Binding-site contacts:
Ligand atom C8 contacts residue ASN255 of chain 1.I at 4.1 Å.
Ligand atom N2 contacts residue TYR250 of chain 1.I at 3.9 Å.
Ligand atom C8 contacts residue NAG1 of chain 1.Q at 3.6 Å.
Ligand atom O3 contacts residue NAG1 of chain 1.Q at 2.5 Å (h-bond).
Ligand atom C3 contacts residue ASN252 of chain 1.I at 3.8 Å.
Ligand atom C8 contacts residue NAG2 of chain 1.Q at 3.3 Å.
Ligand atom C3 contacts residue NAG1 of chain 1.Q at 3.2 Å.
Ligand atom C2 contacts residue ASP302 of chain 1.I at 3.5 Å.
Ligand atom C3 contacts residue ASP302 of chain 1.I at 3.6 Å.
Ligand atom C5 contacts residue SER254 of chain 1.I at 3.9 Å.
Ligand atom C8 contacts residue TYR250 of chain 1.I at 3.6 Å (hydrophobic).
Ligand atom O7 contacts residue TYR250 of chain 1.I at 2.4 Å (h-bond).
Ligand atom C2 contacts residue ASN252 of chain 1.I at 2.5 Å.
Ligand atom N2 contacts residue ASN252 of chain 1.I at 2.9 Å (h-bond).
Ligand atom N2 contacts residue NAG1 of chain 1.Q at 3.6 Å.
Ligand atom C6 contacts residue NAG2 of chain 1.Q at 3.5 Å.
Ligand atom C6 contacts residue ARG232 of chain 1.I at 3.9 Å.
Ligand atom O5 contacts residue NAG1 of chain 1.Q at 3.3 Å (h-bond).
Ligand atom O3 contacts residue NAG2 of chain 1.Q at 3.5 Å (h-bond).
Ligand atom O7 contacts residue ASN255 of chain 1.I at 3.8 Å.
Ligand atom O6 contacts residue GLU233 of chain 1.I at 4.0 Å.
Ligand atom O6 contacts residue ARG232 of chain 1.I at 4.0 Å.
Ligand atom C1 contacts residue ASP302 of chain 1.I at 3.3 Å.
Ligand atom O6 contacts residue ASN255 of chain 1.I at 3.0 Å (h-bond).
Ligand atom O5 contacts residue SER254 of chain 1.I at 4.0 Å.
Ligand atom O5 contacts residue ARG232 of chain 1.I at 3.2 Å.
Ligand atom C8 contacts residue ASN300 of chain 1.I at 3.5 Å.
Ligand atom O4 contacts residue NAG1 of chain 1.Q at 3.2 Å.
Ligand atom O5 contacts residue ASN252 of chain 1.I at 2.4 Å (h-bond).
Ligand atom O6 contacts residue SER254 of chain 1.I at 3.2 Å (h-bond).
Ligand atom O6 contacts residue NAG1 of chain 1.Q at 3.1 Å (h-bond).
Ligand atom C7 contacts residue ASN252 of chain 1.I at 3.3 Å.
Ligand atom O7 contacts residue ASN252 of chain 1.I at 3.3 Å (h-bond).
Ligand atom N2 contacts residue ASP302 of chain 1.I at 3.1 Å (salt-bridge).
Ligand atom C5 contacts residue ASN252 of chain 1.I at 3.7 Å.
Ligand atom C7 contacts residue TYR250 of chain 1.I at 3.0 Å (hydrophobic).
Ligand atom C1 contacts residue ASN252 of chain 1.I at 1.4 Å.
Ligand atom C6 contacts residue NAG1 of chain 1.Q at 3.7 Å.
Ligand atom C8 contacts residue GLU233 of chain 1.I at 4.0 Å.
Ligand atom C1 contacts residue NAG1 of chain 1.Q at 4.0 Å.

This protein binds this small molecule.
Small molecule (SMILES): CC(=O)N[C@H]1[C@H](O[C@H]2[C@H](O)[C@@H](NC(C)=O)CO[C@@H]2CO)O[C@H](CO)[C@@H](O[C@@H]2O[C@H](CO)[C@@H](O)[C@H](O)[C@@H]2O)[C@@H]1O

Sequence of chain 1.I:
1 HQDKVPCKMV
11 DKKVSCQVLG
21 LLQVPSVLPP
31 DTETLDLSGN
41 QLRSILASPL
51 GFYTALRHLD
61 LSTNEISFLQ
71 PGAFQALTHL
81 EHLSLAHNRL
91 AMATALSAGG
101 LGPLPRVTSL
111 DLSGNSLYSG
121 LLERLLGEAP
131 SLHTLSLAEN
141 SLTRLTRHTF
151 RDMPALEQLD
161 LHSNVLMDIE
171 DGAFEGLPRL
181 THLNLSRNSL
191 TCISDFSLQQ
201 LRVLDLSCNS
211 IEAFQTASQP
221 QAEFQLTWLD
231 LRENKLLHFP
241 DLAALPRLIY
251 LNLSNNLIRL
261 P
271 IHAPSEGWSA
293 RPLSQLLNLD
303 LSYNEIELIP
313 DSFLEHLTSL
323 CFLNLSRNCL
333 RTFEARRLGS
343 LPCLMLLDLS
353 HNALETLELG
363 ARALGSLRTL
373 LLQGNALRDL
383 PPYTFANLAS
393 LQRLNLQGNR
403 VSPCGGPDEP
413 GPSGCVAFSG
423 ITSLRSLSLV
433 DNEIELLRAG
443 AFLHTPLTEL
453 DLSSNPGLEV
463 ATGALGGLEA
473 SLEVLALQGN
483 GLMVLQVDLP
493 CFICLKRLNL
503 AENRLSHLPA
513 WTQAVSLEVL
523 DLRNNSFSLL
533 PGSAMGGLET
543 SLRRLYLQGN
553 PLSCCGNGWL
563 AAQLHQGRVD